Sequence of chain 1.B:
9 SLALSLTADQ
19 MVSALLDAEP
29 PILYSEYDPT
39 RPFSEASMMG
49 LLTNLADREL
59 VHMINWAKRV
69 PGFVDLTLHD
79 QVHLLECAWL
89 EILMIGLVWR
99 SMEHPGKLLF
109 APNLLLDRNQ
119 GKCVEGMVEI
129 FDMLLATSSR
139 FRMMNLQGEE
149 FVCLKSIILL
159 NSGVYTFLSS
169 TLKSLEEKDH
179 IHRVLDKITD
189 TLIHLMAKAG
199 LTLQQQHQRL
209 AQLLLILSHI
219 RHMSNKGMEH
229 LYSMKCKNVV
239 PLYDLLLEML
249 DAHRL

The small molecule below binds the protein below.
Small molecule (SMILES): CC(=O)N[C@@H](Cc1cnc[nH]1)C(=O)N[C@@H](CCCCN)C(=O)N[C@@]1(C)CCC/C=C\CCC[C@@](C)(C(=O)N[C@@H](CC(C)C)C(=O)N[C@@H](CCC(N)=O)C(=O)N[C@@H](CC(=O)O)C(=O)N[C@@H](CO)C(N)=O)NC(=O)[C@H](CCC(N)=O)NC(=O)[C@H](CC2=NC=NC2)NC(=O)[C@H](CC(C)C)NC1=O

Binding-site contacts:
Ligand atom CB contacts residue LEU76 of chain 1.B at 4.0 Å (hydrophobic).
Ligand atom CD2 contacts residue LEU76 of chain 1.B at 3.6 Å (hydrophobic).
Ligand atom N contacts residue GLU246 of chain 1.B at 3.2 Å (salt-bridge).
Ligand atom ND1 contacts residue LEU76 of chain 1.B at 3.8 Å.
Ligand atom CD2 contacts residue VAL80 of chain 1.B at 3.7 Å (hydrophobic).
Ligand atom ND1 contacts residue GLU84 of chain 1.B at 3.6 Å.
Ligand atom CD contacts residue ILE62 of chain 1.B at 3.5 Å (hydrophobic).
Ligand atom CD1 contacts residue VAL80 of chain 1.B at 3.5 Å (hydrophobic).
Ligand atom NE2 contacts residue GLU84 of chain 1.B at 2.9 Å (salt-bridge).
Ligand atom CG contacts residue MET247 of chain 1.B at 4.0 Å (hydrophobic).
Ligand atom O contacts residue LYS66 of chain 1.B at 3.5 Å.
Ligand atom CD2 contacts residue LEU83 of chain 1.B at 4.0 Å (hydrophobic).
Ligand atom N contacts residue VAL80 of chain 1.B at 3.8 Å.
Ligand atom OE1 contacts residue LEU76 of chain 1.B at 3.8 Å.
Ligand atom CA contacts residue VAL80 of chain 1.B at 3.7 Å (hydrophobic).
Ligand atom CE1 contacts residue GLU84 of chain 1.B at 3.1 Å.
Ligand atom CB contacts residue ASP242 of chain 1.B at 3.5 Å.
Ligand atom CB contacts residue GLU246 of chain 1.B at 3.9 Å.
Ligand atom CE contacts residue LEU243 of chain 1.B at 4.0 Å (hydrophobic).
Ligand atom CD2 contacts residue GLU84 of chain 1.B at 3.3 Å.
Ligand atom CD1 contacts residue MET247 of chain 1.B at 3.5 Å (hydrophobic).
Ligand atom C contacts residue LYS66 of chain 1.B at 4.0 Å.
Ligand atom CE1 contacts residue LEU76 of chain 1.B at 3.5 Å (hydrophobic).
Ligand atom CE1 contacts residue LEU253 of chain 1.B at 3.9 Å (hydrophobic).
Ligand atom CB contacts residue LEU76 of chain 1.B at 3.9 Å (hydrophobic).
Ligand atom O contacts residue LYS66 of chain 1.B at 2.8 Å (salt-bridge).
Ligand atom NE2 contacts residue LEU76 of chain 1.B at 3.5 Å.
Ligand atom CA contacts residue GLU246 of chain 1.B at 3.9 Å.
Ligand atom CD contacts residue LEU76 of chain 1.B at 3.6 Å (hydrophobic).
Ligand atom CG contacts residue GLU84 of chain 1.B at 3.7 Å.
Ligand atom NE2 contacts residue LEU76 of chain 1.B at 3.4 Å.
Ligand atom CD2 contacts residue ILE62 of chain 1.B at 3.6 Å (hydrophobic).
Ligand atom CD1 contacts residue GLU84 of chain 1.B at 4.0 Å.
Ligand atom N contacts residue GLU246 of chain 1.B at 3.4 Å (salt-bridge).
Ligand atom CG contacts residue GLU246 of chain 1.B at 3.8 Å.
Ligand atom CG contacts residue LEU76 of chain 1.B at 3.9 Å (hydrophobic).
Ligand atom CB contacts residue GLU246 of chain 1.B at 3.2 Å.
Ligand atom O contacts residue LYS66 of chain 1.B at 3.8 Å.
Ligand atom O contacts residue LEU76 of chain 1.B at 3.4 Å.
Ligand atom CD2 contacts residue GLN79 of chain 1.B at 3.8 Å.